A small-molecule ligand and the protein it binds are described below.
Small molecule (SMILES): NC(=O)CC[C@H](N)C(=O)O

Binding-site contacts:
Ligand atom CD contacts residue VAL417 of chain 1.H at 3.4 Å (hydrophobic).
Ligand atom OXT contacts residue GLU314 of chain 1.H at 4.2 Å.
Ligand atom O contacts residue TYR251 of chain 1.H at 3.7 Å.
Ligand atom CG contacts residue SER219 of chain 1.H at 3.8 Å.
Ligand atom O contacts residue TYR182 of chain 1.H at 2.3 Å (h-bond).
Ligand atom C contacts residue TYR182 of chain 1.H at 3.4 Å (hydrophobic).
Ligand atom OXT contacts residue ASN268 of chain 1.H at 2.6 Å (h-bond).
Ligand atom NE2 contacts residue VAL417 of chain 1.H at 4.1 Å.
Ligand atom CD contacts residue TYR251 of chain 1.H at 4.2 Å (hydrophobic).
Ligand atom CB contacts residue TYR347 of chain 1.H at 4.0 Å (hydrophobic).
Ligand atom CG contacts residue TYR182 of chain 1.H at 3.5 Å (hydrophobic).
Ligand atom C contacts residue GLU314 of chain 1.H at 3.9 Å.
Ligand atom CA contacts residue GLU314 of chain 1.H at 3.4 Å.
Ligand atom C contacts residue ASN268 of chain 1.H at 3.8 Å.
Ligand atom CD contacts residue SER219 of chain 1.H at 2.9 Å.
Ligand atom OE1 contacts residue ALA416 of chain 1.H at 3.7 Å.
Ligand atom OXT contacts residue ASN321 of chain 1.H at 3.0 Å (h-bond).
Ligand atom N contacts residue GLU314 of chain 1.H at 2.6 Å (salt-bridge).
Ligand atom OE1 contacts residue SER219 of chain 1.H at 2.6 Å (h-bond).
Ligand atom CG contacts residue TYR251 of chain 1.H at 3.7 Å (hydrophobic).
Ligand atom CB contacts residue TYR182 of chain 1.H at 4.2 Å (hydrophobic).
Ligand atom CA contacts residue TYR182 of chain 1.H at 3.8 Å (hydrophobic).
Ligand atom O contacts residue ASN321 of chain 1.H at 4.1 Å.
Ligand atom C contacts residue ASN321 of chain 1.H at 3.7 Å.
Ligand atom N contacts residue ASN321 of chain 1.H at 4.2 Å.
Ligand atom CA contacts residue TYR347 of chain 1.H at 4.2 Å (hydrophobic).
Ligand atom CB contacts residue GLN218 of chain 1.H at 3.8 Å.
Ligand atom CB contacts residue SER219 of chain 1.H at 3.5 Å.
Ligand atom NE2 contacts residue SER219 of chain 1.H at 3.2 Å (h-bond).
Ligand atom NE2 contacts residue TYR399 of chain 1.H at 3.4 Å.
Ligand atom OE1 contacts residue GLN218 of chain 1.H at 4.2 Å.
Ligand atom C contacts residue TYR251 of chain 1.H at 4.2 Å (hydrophobic).
Ligand atom CG contacts residue VAL417 of chain 1.H at 3.6 Å (hydrophobic).
Ligand atom OXT contacts residue TYR347 of chain 1.H at 4.2 Å.
Ligand atom NE2 contacts residue TYR251 of chain 1.H at 3.5 Å.
Ligand atom OE1 contacts residue VAL417 of chain 1.H at 3.1 Å (h-bond).
Ligand atom CA contacts residue GLN218 of chain 1.H at 4.0 Å.
Ligand atom N contacts residue CYS351 of chain 1.H at 3.8 Å.
Ligand atom N contacts residue GLN218 of chain 1.H at 4.1 Å.
Ligand atom N contacts residue TYR347 of chain 1.H at 3.4 Å (h-bond).

Sequence of chain 1.H:
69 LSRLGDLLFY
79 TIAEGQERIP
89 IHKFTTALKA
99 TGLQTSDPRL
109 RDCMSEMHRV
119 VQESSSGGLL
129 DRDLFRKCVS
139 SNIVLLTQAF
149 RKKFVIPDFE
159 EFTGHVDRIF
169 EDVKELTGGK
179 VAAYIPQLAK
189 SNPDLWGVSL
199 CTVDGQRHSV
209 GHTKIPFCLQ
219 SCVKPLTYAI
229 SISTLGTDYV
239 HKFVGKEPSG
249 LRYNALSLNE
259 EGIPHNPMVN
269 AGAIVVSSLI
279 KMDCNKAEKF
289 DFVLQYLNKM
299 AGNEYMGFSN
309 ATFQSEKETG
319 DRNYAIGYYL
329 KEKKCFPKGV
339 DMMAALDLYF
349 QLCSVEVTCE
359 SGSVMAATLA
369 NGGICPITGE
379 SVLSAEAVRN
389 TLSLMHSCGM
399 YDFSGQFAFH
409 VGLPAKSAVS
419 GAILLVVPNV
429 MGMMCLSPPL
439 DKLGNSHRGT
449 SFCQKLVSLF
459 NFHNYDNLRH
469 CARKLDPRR